Sequence of chain 1.C:
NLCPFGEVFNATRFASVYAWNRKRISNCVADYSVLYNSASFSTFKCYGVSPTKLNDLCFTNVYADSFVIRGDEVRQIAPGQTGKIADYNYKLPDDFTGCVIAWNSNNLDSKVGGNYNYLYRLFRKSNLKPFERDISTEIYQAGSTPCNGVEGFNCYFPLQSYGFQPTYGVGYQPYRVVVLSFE

Binding-site contacts:
Ligand atom C7 contacts residue ASN25 of chain 1.C at 3.8 Å.
Ligand atom O5 contacts residue ASN25 of chain 1.C at 2.3 Å (h-bond).
Ligand atom O7 contacts residue GLY21 of chain 1.C at 3.7 Å.
Ligand atom C2 contacts residue ASN25 of chain 1.C at 2.5 Å.
Ligand atom C4 contacts residue ASN25 of chain 1.C at 4.2 Å.
Ligand atom C8 contacts residue LEU50 of chain 1.C at 4.4 Å (hydrophobic).
Ligand atom C8 contacts residue PHE24 of chain 1.C at 4.4 Å (hydrophobic).
Ligand atom C1 contacts residue ASN25 of chain 1.C at 1.4 Å.
Ligand atom C8 contacts residue PHE20 of chain 1.C at 3.8 Å (hydrophobic).
Ligand atom N2 contacts residue GLY21 of chain 1.C at 4.4 Å.
Ligand atom C7 contacts residue GLY21 of chain 1.C at 3.6 Å.
Ligand atom C5 contacts residue ASN25 of chain 1.C at 3.6 Å.
Ligand atom N2 contacts residue ASN25 of chain 1.C at 3.0 Å (h-bond).
Ligand atom O7 contacts residue ASN25 of chain 1.C at 4.2 Å.
Ligand atom C8 contacts residue GLY21 of chain 1.C at 3.5 Å.
Ligand atom C3 contacts residue ASN25 of chain 1.C at 3.8 Å.

This small molecule binds to this protein.
Small molecule (SMILES): CC(=O)N[C@H]1[C@H](O[C@H]2[C@H](O)[C@@H](NC(C)=O)CO[C@@H]2CO[C@@H]2O[C@@H](C)[C@@H](O)[C@@H](O)[C@@H]2O)O[C@H](CO)[C@@H](O)[C@@H]1O